Binding-site contacts:
Ligand atom O2B contacts residue ARG207 of chain 2.D at 2.3 Å (salt-bridge).
Ligand atom O2B contacts residue TYR191 of chain 2.D at 3.1 Å (h-bond).
Ligand atom C1 contacts residue TYR191 of chain 2.D at 3.8 Å (hydrophobic).
Ligand atom C2 contacts residue SER112 of chain 2.B at 3.6 Å.
Ligand atom PA contacts residue GLU162 of chain 2.F at 4.0 Å.
Ligand atom O3B contacts residue ARG161 of chain 2.F at 3.3 Å (salt-bridge).
Ligand atom O2A contacts residue ARG207 of chain 2.D at 3.3 Å (salt-bridge).
Ligand atom C5 contacts residue TYR191 of chain 2.D at 3.9 Å (hydrophobic).
Ligand atom C1 contacts residue SER112 of chain 2.B at 3.5 Å.
Ligand atom O2B contacts residue GLN203 of chain 2.D at 3.6 Å.
Ligand atom O1A contacts residue ARG161 of chain 2.F at 3.9 Å.
Ligand atom O3A contacts residue ARG161 of chain 2.F at 3.9 Å.
Ligand atom O3B contacts residue GLN203 of chain 2.D at 3.2 Å (h-bond).
Ligand atom PB contacts residue TYR191 of chain 2.D at 3.3 Å.
Ligand atom O3A contacts residue TYR191 of chain 2.D at 3.1 Å (h-bond).
Ligand atom PB contacts residue ARG207 of chain 2.D at 3.5 Å.
Ligand atom C2 contacts residue SER111 of chain 2.B at 3.9 Å.
Ligand atom C4 contacts residue MET106 of chain 2.B at 3.5 Å (hydrophobic).
Ligand atom O1B contacts residue LYS151 of chain 2.B at 3.8 Å.
Ligand atom O2A contacts residue SER112 of chain 2.B at 3.9 Å.
Ligand atom O3B contacts residue TYR191 of chain 2.D at 3.2 Å (h-bond).
Ligand atom C3 contacts residue SER112 of chain 2.B at 3.9 Å.
Ligand atom O1A contacts residue GLU162 of chain 2.F at 2.9 Å (salt-bridge).
Ligand atom O1A contacts residue LYS151 of chain 2.B at 3.8 Å.
Ligand atom O1 contacts residue SER112 of chain 2.B at 2.8 Å (h-bond).
Ligand atom C4 contacts residue FMN1 of chain 2.T at 3.4 Å.
Ligand atom C3 contacts residue FMN1 of chain 2.T at 3.7 Å.
Ligand atom O1A contacts residue ARG144 of chain 2.B at 3.3 Å (salt-bridge).
Ligand atom O1 contacts residue GLY113 of chain 2.B at 3.8 Å.
Ligand atom C5 contacts residue FMN1 of chain 2.T at 3.6 Å.
Ligand atom PA contacts residue LYS151 of chain 2.B at 3.9 Å.
Ligand atom C5 contacts residue TRP222 of chain 2.D at 3.4 Å (hydrophobic).
Ligand atom O1B contacts residue THR163 of chain 2.F at 2.7 Å (h-bond).
Ligand atom O3B contacts residue ALA189 of chain 2.D at 3.3 Å.
Ligand atom C2 contacts residue FMN1 of chain 2.T at 4.0 Å.
Ligand atom O2A contacts residue LYS151 of chain 2.B at 2.8 Å (salt-bridge).
Ligand atom C4 contacts residue TRP222 of chain 2.D at 3.4 Å (hydrophobic).
Ligand atom O1B contacts residue ARG207 of chain 2.D at 3.5 Å (salt-bridge).
Ligand atom PA contacts residue SER112 of chain 2.B at 3.9 Å.
Ligand atom O2A contacts residue GLY113 of chain 2.B at 3.0 Å (h-bond).

Sequence of chain 2.B:
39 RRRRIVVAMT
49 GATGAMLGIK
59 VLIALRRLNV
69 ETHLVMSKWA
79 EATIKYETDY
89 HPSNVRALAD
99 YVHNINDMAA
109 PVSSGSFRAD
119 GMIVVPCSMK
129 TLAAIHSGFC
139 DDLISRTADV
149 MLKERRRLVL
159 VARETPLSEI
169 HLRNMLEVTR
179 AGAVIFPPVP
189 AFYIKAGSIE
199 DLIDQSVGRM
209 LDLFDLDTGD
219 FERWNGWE

A small-molecule ligand and the protein it binds are described below.
Small molecule (SMILES): CC(C)=CCO[P](=O)(O)OP(=O)(O)O

Sequence of chain 2.D:
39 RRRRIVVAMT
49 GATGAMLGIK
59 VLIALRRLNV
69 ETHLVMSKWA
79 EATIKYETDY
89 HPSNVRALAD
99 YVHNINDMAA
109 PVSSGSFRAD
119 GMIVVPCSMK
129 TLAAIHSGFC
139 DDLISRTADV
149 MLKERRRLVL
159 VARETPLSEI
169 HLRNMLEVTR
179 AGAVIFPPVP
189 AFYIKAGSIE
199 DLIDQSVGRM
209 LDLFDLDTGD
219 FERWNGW

Sequence of chain 2.F:
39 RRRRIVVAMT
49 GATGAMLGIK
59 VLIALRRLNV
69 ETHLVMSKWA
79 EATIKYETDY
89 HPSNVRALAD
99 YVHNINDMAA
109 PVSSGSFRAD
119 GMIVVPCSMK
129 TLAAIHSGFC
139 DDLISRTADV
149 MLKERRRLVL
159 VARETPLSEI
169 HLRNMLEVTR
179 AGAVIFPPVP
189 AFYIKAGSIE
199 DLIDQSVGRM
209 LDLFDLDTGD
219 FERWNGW